Sequence of chain 3.A:
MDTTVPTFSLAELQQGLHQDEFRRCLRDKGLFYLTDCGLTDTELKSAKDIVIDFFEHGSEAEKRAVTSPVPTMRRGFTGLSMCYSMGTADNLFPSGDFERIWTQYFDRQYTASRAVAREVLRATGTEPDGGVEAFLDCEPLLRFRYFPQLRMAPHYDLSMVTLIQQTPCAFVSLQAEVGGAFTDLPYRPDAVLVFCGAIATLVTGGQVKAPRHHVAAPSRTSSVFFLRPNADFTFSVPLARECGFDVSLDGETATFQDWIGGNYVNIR

Binding-site contacts:
Ligand atom O4 contacts residue PHE164 of chain 3.A at 3.6 Å.
Ligand atom C1 contacts residue MET180 of chain 3.A at 4.0 Å (hydrophobic).
Ligand atom O1 contacts residue VAL262 of chain 3.A at 4.0 Å.
Ligand atom C2 contacts residue FE21 of chain 3.B at 3.1 Å.
Ligand atom C1 contacts residue FE21 of chain 3.B at 3.0 Å.
Ligand atom O4 contacts residue ARG258 of chain 3.A at 3.0 Å (salt-bridge).
Ligand atom O2 contacts residue ILE305 of chain 3.A at 3.6 Å.
Ligand atom C1 contacts residue PHE264 of chain 3.A at 4.0 Å (hydrophobic).
Ligand atom O5 contacts residue MET180 of chain 3.A at 4.1 Å.
Ligand atom O3 contacts residue SER260 of chain 3.A at 3.7 Å.
Ligand atom C5 contacts residue ARG258 of chain 3.A at 3.5 Å.
Ligand atom O3 contacts residue LEU204 of chain 3.A at 3.7 Å.
Ligand atom O4 contacts residue VAL245 of chain 3.A at 3.9 Å.
Ligand atom C2 contacts residue MET180 of chain 3.A at 3.7 Å (hydrophobic).
Ligand atom C4 contacts residue VAL245 of chain 3.A at 3.9 Å (hydrophobic).
Ligand atom C3 contacts residue VAL262 of chain 3.A at 3.7 Å (hydrophobic).
Ligand atom C1 contacts residue HIS183 of chain 3.A at 4.0 Å.
Ligand atom O3 contacts residue ILE192 of chain 3.A at 4.1 Å.
Ligand atom O5 contacts residue HIS243 of chain 3.A at 3.3 Å.
Ligand atom C2 contacts residue HIS183 of chain 3.A at 4.2 Å.
Ligand atom O1 contacts residue PHE264 of chain 3.A at 3.8 Å.
Ligand atom O4 contacts residue SER260 of chain 3.A at 2.9 Å (h-bond).
Ligand atom C5 contacts residue LEU204 of chain 3.A at 4.2 Å (hydrophobic).
Ligand atom C5 contacts residue SER260 of chain 3.A at 3.7 Å.
Ligand atom C4 contacts residue VAL262 of chain 3.A at 4.2 Å (hydrophobic).
Ligand atom C4 contacts residue ILE192 of chain 3.A at 4.1 Å (hydrophobic).
Ligand atom O2 contacts residue ASP185 of chain 3.A at 3.5 Å (salt-bridge).
Ligand atom O2 contacts residue FE21 of chain 3.B at 2.1 Å.
Ligand atom O2 contacts residue HIS183 of chain 3.A at 3.1 Å (h-bond).
Ligand atom O5 contacts residue HIS183 of chain 3.A at 3.5 Å (h-bond).
Ligand atom O1 contacts residue ARG162 of chain 3.A at 2.6 Å (salt-bridge).
Ligand atom C5 contacts residue VAL245 of chain 3.A at 3.9 Å (hydrophobic).
Ligand atom O2 contacts residue PHE264 of chain 3.A at 3.6 Å.
Ligand atom C1 contacts residue ARG162 of chain 3.A at 3.9 Å.
Ligand atom C3 contacts residue ARG162 of chain 3.A at 4.0 Å.
Ligand atom O1 contacts residue MET180 of chain 3.A at 3.9 Å.
Ligand atom O3 contacts residue ARG258 of chain 3.A at 2.8 Å (salt-bridge).
Ligand atom C4 contacts residue LEU204 of chain 3.A at 3.9 Å (hydrophobic).
Ligand atom O5 contacts residue FE21 of chain 3.B at 2.3 Å.
Ligand atom C3 contacts residue MET180 of chain 3.A at 3.8 Å (hydrophobic).

This small molecule binds to this protein.
Small molecule (SMILES): O=C(O)CCC(=O)C(=O)O